Sequence of chain 2.B:
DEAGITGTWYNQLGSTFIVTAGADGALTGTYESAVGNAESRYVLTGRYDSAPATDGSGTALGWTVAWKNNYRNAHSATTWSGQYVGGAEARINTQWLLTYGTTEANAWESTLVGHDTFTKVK

The protein below binds the small molecule below.
Small molecule (SMILES): CC(C)(C)[P](CCNC(=O)CCCC[C@@H]1SC[C@@H]2NC(=O)N[C@@H]21)(C(C)(C)C)[Pd]1(Cl)CC=C1c1ccccc1

Binding-site contacts:
Ligand atom C03 contacts residue TRP79 of chain 1.A at 3.8 Å (hydrophobic).
Ligand atom C36 contacts residue ASP128 of chain 1.A at 3.8 Å.
Ligand atom N32 contacts residue SER45 of chain 1.A at 3.1 Å (h-bond).
Ligand atom N35 contacts residue ASP128 of chain 1.A at 2.8 Å (salt-bridge).
Ligand atom N35 contacts residue ASN23 of chain 1.A at 3.9 Å.
Ligand atom O34 contacts residue ASN23 of chain 1.A at 3.0 Å (h-bond).
Ligand atom C28 contacts residue LEU124 of chain 1.A at 3.4 Å (hydrophobic).
Ligand atom C31 contacts residue VAL47 of chain 1.A at 3.7 Å (hydrophobic).
Ligand atom S38 contacts residue THR90 of chain 1.A at 3.4 Å (h-bond).
Ligand atom C30 contacts residue GLU121 of chain 2.B at 3.8 Å.
Ligand atom N32 contacts residue VAL47 of chain 1.A at 3.6 Å.
Ligand atom C02 contacts residue TRP79 of chain 1.A at 3.9 Å (hydrophobic).
Ligand atom S38 contacts residue TRP92 of chain 1.A at 3.8 Å.
Ligand atom C01 contacts residue TRP120 of chain 2.B at 3.7 Å (hydrophobic).
Ligand atom C28 contacts residue GLU121 of chain 2.B at 3.3 Å.
Ligand atom N08 contacts residue ALA86 of chain 1.A at 3.6 Å.
Ligand atom C33 contacts residue SER27 of chain 1.A at 3.6 Å.
Ligand atom O34 contacts residue ASP128 of chain 1.A at 3.8 Å.
Ligand atom C03 contacts residue LEU110 of chain 1.A at 3.8 Å (hydrophobic).
Ligand atom O34 contacts residue TYR43 of chain 1.A at 2.5 Å (h-bond).
Ligand atom C02 contacts residue SER45 of chain 1.A at 3.3 Å.
Ligand atom C04 contacts residue TRP79 of chain 1.A at 3.6 Å (hydrophobic).
Ligand atom C37 contacts residue TRP108 of chain 1.A at 3.4 Å (hydrophobic).
Ligand atom C02 contacts residue VAL47 of chain 1.A at 3.7 Å (hydrophobic).
Ligand atom C26 contacts residue ASN49 of chain 1.A at 3.8 Å.
Ligand atom C25 contacts residue GLU121 of chain 2.B at 3.2 Å.
Ligand atom C05 contacts residue TRP79 of chain 1.A at 3.4 Å (hydrophobic).
Ligand atom O07 contacts residue GLY48 of chain 1.A at 3.4 Å.
Ligand atom O34 contacts residue SER27 of chain 1.A at 2.8 Å (h-bond).
Ligand atom C33 contacts residue TYR43 of chain 1.A at 3.3 Å (hydrophobic).
Ligand atom S38 contacts residue TRP79 of chain 1.A at 3.7 Å.
Ligand atom C29 contacts residue TYR112 of chain 1.A at 3.9 Å (hydrophobic).
Ligand atom C31 contacts residue TRP120 of chain 2.B at 3.8 Å (hydrophobic).
Ligand atom N35 contacts residue TYR43 of chain 1.A at 3.7 Å.
Ligand atom C06 contacts residue ASN49 of chain 1.A at 3.6 Å.
Ligand atom C36 contacts residue TRP108 of chain 1.A at 3.9 Å (hydrophobic).
Ligand atom C33 contacts residue ASN23 of chain 1.A at 3.7 Å.
Ligand atom C33 contacts residue ASP128 of chain 1.A at 3.7 Å.
Ligand atom N08 contacts residue SER88 of chain 1.A at 3.2 Å (h-bond).
Ligand atom O07 contacts residue ASN49 of chain 1.A at 2.6 Å (h-bond).

Sequence of chain 1.A:
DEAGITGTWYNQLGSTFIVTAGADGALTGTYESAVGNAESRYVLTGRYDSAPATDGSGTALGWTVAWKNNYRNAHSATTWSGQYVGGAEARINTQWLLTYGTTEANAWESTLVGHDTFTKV